Sequence of chain 1.A:
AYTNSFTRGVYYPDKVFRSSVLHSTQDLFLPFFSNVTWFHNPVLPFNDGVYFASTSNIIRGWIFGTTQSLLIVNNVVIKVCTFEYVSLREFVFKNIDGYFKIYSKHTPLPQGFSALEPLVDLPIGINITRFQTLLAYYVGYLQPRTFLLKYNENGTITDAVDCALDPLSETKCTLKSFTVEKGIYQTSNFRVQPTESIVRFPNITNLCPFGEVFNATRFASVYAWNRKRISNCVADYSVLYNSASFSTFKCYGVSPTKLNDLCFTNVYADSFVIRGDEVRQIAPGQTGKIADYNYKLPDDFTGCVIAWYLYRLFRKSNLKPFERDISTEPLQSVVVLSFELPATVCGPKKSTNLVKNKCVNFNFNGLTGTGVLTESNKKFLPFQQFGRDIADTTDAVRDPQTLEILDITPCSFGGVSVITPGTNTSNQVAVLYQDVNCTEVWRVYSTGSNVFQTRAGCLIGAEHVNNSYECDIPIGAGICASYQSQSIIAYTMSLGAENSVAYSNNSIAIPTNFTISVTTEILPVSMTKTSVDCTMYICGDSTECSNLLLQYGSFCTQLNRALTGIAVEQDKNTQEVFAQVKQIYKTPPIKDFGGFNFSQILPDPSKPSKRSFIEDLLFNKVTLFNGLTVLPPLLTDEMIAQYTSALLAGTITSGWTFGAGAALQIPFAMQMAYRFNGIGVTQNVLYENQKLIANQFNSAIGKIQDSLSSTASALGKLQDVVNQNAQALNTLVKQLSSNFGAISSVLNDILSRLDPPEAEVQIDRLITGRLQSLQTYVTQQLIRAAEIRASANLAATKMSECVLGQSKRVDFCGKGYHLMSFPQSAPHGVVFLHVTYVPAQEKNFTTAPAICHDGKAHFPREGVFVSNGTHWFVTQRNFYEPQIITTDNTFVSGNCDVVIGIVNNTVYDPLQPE

Binding-site contacts:
Ligand atom C5 contacts residue ASN676 of chain 1.A at 3.7 Å.
Ligand atom C3 contacts residue ASN676 of chain 1.A at 3.8 Å.
Ligand atom C1 contacts residue ASN676 of chain 1.A at 1.4 Å.
Ligand atom N2 contacts residue ASN676 of chain 1.A at 2.9 Å (h-bond).
Ligand atom C4 contacts residue ASN676 of chain 1.A at 4.2 Å.
Ligand atom O5 contacts residue ASN676 of chain 1.A at 2.4 Å (h-bond).
Ligand atom C2 contacts residue ASN676 of chain 1.A at 2.4 Å.
Ligand atom C7 contacts residue ASN676 of chain 1.A at 3.7 Å.
Ligand atom O7 contacts residue ASN676 of chain 1.A at 4.1 Å.

This protein binds this small molecule.
Small molecule (SMILES): CC(=O)N[C@@H]1[C@@H](O)[C@H](O)[C@@H](CO)O[C@H]1O